This small molecule binds to this protein.
Small molecule (SMILES): O=P(O)(O)OC[C@H]1O[C@H](O)[C@H](O)[C@@H](O)[C@@H]1O

Binding-site contacts:
Ligand atom O3 contacts residue MET616 of chain 2.A at 3.5 Å.
Ligand atom O1 contacts residue ASP621 of chain 2.A at 3.2 Å (salt-bridge).
Ligand atom C1 contacts residue ARG659 of chain 2.A at 3.9 Å.
Ligand atom O2P contacts residue ILE793 of chain 2.A at 3.4 Å (h-bond).
Ligand atom O3 contacts residue GLY658 of chain 2.A at 4.0 Å.
Ligand atom C2 contacts residue MET616 of chain 2.A at 3.5 Å (hydrophobic).
Ligand atom O2P contacts residue ARG777 of chain 2.A at 2.8 Å (salt-bridge).
Ligand atom O1P contacts residue ASP621 of chain 2.A at 3.2 Å (salt-bridge).
Ligand atom O3P contacts residue ARG791 of chain 2.A at 2.9 Å (salt-bridge).
Ligand atom C4 contacts residue TRP307 of chain 2.A at 3.4 Å (hydrophobic).
Ligand atom O3 contacts residue ARG659 of chain 2.A at 3.9 Å.
Ligand atom C2 contacts residue ARG659 of chain 2.A at 3.7 Å.
Ligand atom C2 contacts residue TRP307 of chain 2.A at 3.8 Å (hydrophobic).
Ligand atom O1P contacts residue ALA792 of chain 2.A at 3.8 Å.
Ligand atom O6 contacts residue ARG777 of chain 2.A at 3.5 Å (salt-bridge).
Ligand atom O3P contacts residue ARG474 of chain 2.A at 3.4 Å (salt-bridge).
Ligand atom O4 contacts residue THR194 of chain 2.A at 3.5 Å.
Ligand atom C5 contacts residue ARG659 of chain 2.A at 3.6 Å.
Ligand atom O5 contacts residue ARG659 of chain 2.A at 4.0 Å.
Ligand atom O3 contacts residue THR194 of chain 2.A at 3.9 Å.
Ligand atom O2 contacts residue GLY658 of chain 2.A at 3.0 Å.
Ligand atom O4 contacts residue ARG659 of chain 2.A at 3.5 Å.
Ligand atom O3 contacts residue THR689 of chain 2.A at 3.1 Å (h-bond).
Ligand atom P contacts residue ARG777 of chain 2.A at 3.8 Å.
Ligand atom O2 contacts residue ARG659 of chain 2.A at 3.0 Å (salt-bridge).
Ligand atom O2P contacts residue ALA792 of chain 2.A at 3.5 Å (h-bond).
Ligand atom O2 contacts residue MET616 of chain 2.A at 3.2 Å.
Ligand atom O2P contacts residue ARG791 of chain 2.A at 3.6 Å (salt-bridge).
Ligand atom C3 contacts residue ARG659 of chain 2.A at 3.5 Å.
Ligand atom C3 contacts residue TRP307 of chain 2.A at 3.6 Å (hydrophobic).
Ligand atom O1 contacts residue ARG659 of chain 2.A at 3.3 Å.
Ligand atom C6 contacts residue ILE793 of chain 2.A at 3.6 Å (hydrophobic).
Ligand atom O3 contacts residue TRP307 of chain 2.A at 3.2 Å.
Ligand atom O6 contacts residue ILE793 of chain 2.A at 3.2 Å.
Ligand atom P contacts residue ARG791 of chain 2.A at 4.0 Å.
Ligand atom C6 contacts residue ARG474 of chain 2.A at 3.7 Å.
Ligand atom O5 contacts residue ARG474 of chain 2.A at 3.9 Å.
Ligand atom C4 contacts residue ARG659 of chain 2.A at 3.8 Å.
Ligand atom C1 contacts residue ASP621 of chain 2.A at 3.6 Å.
Ligand atom O3P contacts residue ASP621 of chain 2.A at 3.9 Å.

Sequence of chain 2.A:
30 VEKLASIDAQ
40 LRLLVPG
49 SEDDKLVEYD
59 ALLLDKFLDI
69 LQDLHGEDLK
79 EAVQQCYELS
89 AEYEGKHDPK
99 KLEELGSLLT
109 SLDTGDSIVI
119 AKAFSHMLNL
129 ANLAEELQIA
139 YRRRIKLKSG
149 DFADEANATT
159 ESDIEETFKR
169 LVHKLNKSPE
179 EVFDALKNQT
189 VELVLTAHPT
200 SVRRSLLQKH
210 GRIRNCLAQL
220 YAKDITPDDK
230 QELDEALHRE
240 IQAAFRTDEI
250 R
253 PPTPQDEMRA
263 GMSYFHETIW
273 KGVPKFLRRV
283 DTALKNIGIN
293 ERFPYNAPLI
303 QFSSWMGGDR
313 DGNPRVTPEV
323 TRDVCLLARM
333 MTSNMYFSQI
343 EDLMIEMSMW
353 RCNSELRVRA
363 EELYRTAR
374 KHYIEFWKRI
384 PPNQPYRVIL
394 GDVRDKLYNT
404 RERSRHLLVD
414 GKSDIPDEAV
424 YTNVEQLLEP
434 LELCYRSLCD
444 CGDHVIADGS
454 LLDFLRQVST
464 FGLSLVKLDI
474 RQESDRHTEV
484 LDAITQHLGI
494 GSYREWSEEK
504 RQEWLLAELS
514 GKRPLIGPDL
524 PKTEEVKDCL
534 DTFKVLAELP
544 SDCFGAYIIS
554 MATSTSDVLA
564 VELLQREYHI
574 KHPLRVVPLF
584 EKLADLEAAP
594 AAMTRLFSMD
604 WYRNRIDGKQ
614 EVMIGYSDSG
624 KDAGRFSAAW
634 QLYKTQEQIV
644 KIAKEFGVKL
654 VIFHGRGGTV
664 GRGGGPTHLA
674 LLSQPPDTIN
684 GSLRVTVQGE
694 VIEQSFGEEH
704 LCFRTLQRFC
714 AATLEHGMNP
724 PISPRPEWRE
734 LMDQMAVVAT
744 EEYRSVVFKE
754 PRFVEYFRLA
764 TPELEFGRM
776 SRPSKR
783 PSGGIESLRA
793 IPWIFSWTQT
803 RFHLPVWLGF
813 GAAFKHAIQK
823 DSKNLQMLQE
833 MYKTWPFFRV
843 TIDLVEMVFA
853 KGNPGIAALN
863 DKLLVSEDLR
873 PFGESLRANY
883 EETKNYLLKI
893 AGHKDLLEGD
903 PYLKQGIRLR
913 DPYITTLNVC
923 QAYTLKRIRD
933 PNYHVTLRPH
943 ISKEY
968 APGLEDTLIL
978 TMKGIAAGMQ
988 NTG